Binding-site contacts:
Ligand atom C contacts residue TYR7 of chain 1.A at 3.1 Å (hydrophobic).
Ligand atom O contacts residue TYR7 of chain 1.A at 3.5 Å (h-bond).
Ligand atom O contacts residue TYR84 of chain 1.A at 3.2 Å (h-bond).
Ligand atom NH2 contacts residue ACT1 of chain 1.J at 3.0 Å (h-bond).
Ligand atom CZ contacts residue SER116 of chain 1.A at 3.5 Å.
Ligand atom O contacts residue ARG62 of chain 1.A at 2.9 Å (salt-bridge).
Ligand atom O contacts residue ILE66 of chain 1.A at 3.4 Å.
Ligand atom OG1 contacts residue ARG62 of chain 1.A at 2.9 Å (salt-bridge).
Ligand atom O contacts residue ASN80 of chain 1.A at 2.9 Å (h-bond).
Ligand atom N contacts residue TYR7 of chain 1.A at 2.9 Å (h-bond).
Ligand atom CA contacts residue ACT1 of chain 1.J at 3.5 Å.
Ligand atom N contacts residue TYR171 of chain 1.A at 2.7 Å (h-bond).
Ligand atom N contacts residue TYR7 of chain 1.A at 3.5 Å (h-bond).
Ligand atom N contacts residue TYR99 of chain 1.A at 3.1 Å (h-bond).
Ligand atom CA contacts residue TYR171 of chain 1.A at 3.5 Å (hydrophobic).
Ligand atom CA contacts residue TYR7 of chain 1.A at 3.1 Å (hydrophobic).
Ligand atom N contacts residue ASN63 of chain 1.A at 3.0 Å (h-bond).
Ligand atom OG contacts residue ASN70 of chain 1.A at 2.7 Å (h-bond).
Ligand atom CG2 contacts residue ASN63 of chain 1.A at 3.2 Å.
Ligand atom OXT contacts residue THR143 of chain 1.A at 2.6 Å (h-bond).
Ligand atom OG contacts residue GLU76 of chain 1.A at 3.0 Å (salt-bridge).
Ligand atom OH contacts residue ARG97 of chain 1.A at 3.3 Å.
Ligand atom CB contacts residue ASN70 of chain 1.A at 3.4 Å.
Ligand atom NH2 contacts residue TYR99 of chain 1.A at 3.4 Å.
Ligand atom OG1 contacts residue ASN63 of chain 1.A at 2.9 Å (h-bond).
Ligand atom O contacts residue TRP147 of chain 1.A at 3.4 Å (h-bond).
Ligand atom CD1 contacts residue SER77 of chain 1.A at 3.3 Å.
Ligand atom N contacts residue ACT1 of chain 1.J at 2.7 Å (h-bond).
Ligand atom N contacts residue GLU152 of chain 1.A at 3.3 Å (salt-bridge).
Ligand atom CB contacts residue GLU152 of chain 1.A at 3.4 Å.
Ligand atom OXT contacts residue TYR84 of chain 1.A at 2.9 Å (h-bond).
Ligand atom N contacts residue SER77 of chain 1.A at 2.9 Å (h-bond).
Ligand atom O contacts residue TYR159 of chain 1.A at 2.8 Å (h-bond).
Ligand atom CB contacts residue LEU81 of chain 1.A at 3.5 Å (hydrophobic).
Ligand atom NH1 contacts residue ACT1 of chain 1.J at 2.9 Å (h-bond).
Ligand atom O contacts residue LYS146 of chain 1.A at 3.2 Å (salt-bridge).
Ligand atom CA contacts residue SER77 of chain 1.A at 3.5 Å.
Ligand atom OG contacts residue THR69 of chain 1.A at 3.3 Å.
Ligand atom OH contacts residue SER116 of chain 1.A at 2.5 Å (h-bond).
Ligand atom O contacts residue TRP147 of chain 1.A at 3.1 Å (h-bond).

A small-molecule ligand and the protein it binds are described below.
Small molecule (SMILES): CC(C)[C@H](NC(=O)[C@@H](N)[C@@H](C)O)C(=O)N[C@@H](CCCN=C(N)N)C(=O)N[C@@H](C)C(=O)N[C@@H](CO)C(=O)NCC(=O)N[C@@H](CC1=NC=NC1)C(=O)N[C@@H](CO)C(=O)N[C@@H](Cc1ccc(O)cc1)C(=O)O

Sequence of chain 1.A:
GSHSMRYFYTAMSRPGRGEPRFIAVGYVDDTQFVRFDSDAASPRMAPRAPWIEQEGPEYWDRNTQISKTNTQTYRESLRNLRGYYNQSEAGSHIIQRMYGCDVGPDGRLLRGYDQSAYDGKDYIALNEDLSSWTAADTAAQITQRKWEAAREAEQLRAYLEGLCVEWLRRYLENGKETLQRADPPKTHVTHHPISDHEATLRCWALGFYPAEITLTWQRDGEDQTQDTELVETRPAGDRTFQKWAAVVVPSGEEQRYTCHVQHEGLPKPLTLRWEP